The small molecule below binds the protein below.
Small molecule (SMILES): CC(=O)N[C@H]1[C@H](O[C@H]2[C@H](O)[C@@H](NC(C)=O)CO[C@@H]2CO)O[C@H](CO)[C@@H](O[C@@H]2O[C@H](CO)[C@@H](O)[C@H](O)[C@@H]2O)[C@@H]1O

Sequence of chain 1.A:
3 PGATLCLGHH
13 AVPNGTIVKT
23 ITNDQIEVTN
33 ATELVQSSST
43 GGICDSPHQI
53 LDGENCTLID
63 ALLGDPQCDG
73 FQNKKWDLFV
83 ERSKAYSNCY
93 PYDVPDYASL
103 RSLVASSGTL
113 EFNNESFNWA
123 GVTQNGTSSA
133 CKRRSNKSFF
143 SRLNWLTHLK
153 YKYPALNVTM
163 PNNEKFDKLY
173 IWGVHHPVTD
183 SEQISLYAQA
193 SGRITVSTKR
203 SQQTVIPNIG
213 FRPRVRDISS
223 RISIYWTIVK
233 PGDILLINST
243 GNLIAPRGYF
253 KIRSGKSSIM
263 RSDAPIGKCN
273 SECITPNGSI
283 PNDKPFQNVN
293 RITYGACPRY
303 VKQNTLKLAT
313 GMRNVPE

Binding-site contacts:
Ligand atom C6 contacts residue THR161 of chain 2.A at 3.4 Å.
Ligand atom O5 contacts residue ASN159 of chain 2.A at 2.3 Å (h-bond).
Ligand atom O5 contacts residue LEU238 of chain 2.A at 4.3 Å.
Ligand atom C5 contacts residue ASP219 of chain 1.A at 4.3 Å.
Ligand atom C1 contacts residue ASN159 of chain 2.A at 1.4 Å.
Ligand atom C6 contacts residue LEU238 of chain 2.A at 4.0 Å (hydrophobic).
Ligand atom C8 contacts residue NAG2 of chain 2.F at 3.6 Å.
Ligand atom C1 contacts residue ARG216 of chain 1.A at 4.1 Å.
Ligand atom C3 contacts residue ASN159 of chain 2.A at 3.8 Å.
Ligand atom O3 contacts residue ARG216 of chain 1.A at 3.8 Å.
Ligand atom C7 contacts residue ASN159 of chain 2.A at 3.5 Å.
Ligand atom O6 contacts residue ARG216 of chain 1.A at 3.5 Å (salt-bridge).
Ligand atom C2 contacts residue ARG216 of chain 1.A at 4.3 Å.
Ligand atom C5 contacts residue LEU238 of chain 2.A at 4.1 Å (hydrophobic).
Ligand atom C3 contacts residue PHE213 of chain 1.A at 3.9 Å (hydrophobic).
Ligand atom O7 contacts residue ASN159 of chain 2.A at 3.6 Å (h-bond).
Ligand atom C8 contacts residue ARG216 of chain 1.A at 4.4 Å.
Ligand atom O4 contacts residue ASP219 of chain 1.A at 4.4 Å.
Ligand atom C1 contacts residue PHE213 of chain 1.A at 4.0 Å (hydrophobic).
Ligand atom C5 contacts residue ASN159 of chain 2.A at 3.6 Å.
Ligand atom C7 contacts residue NAG1 of chain 2.F at 4.2 Å.
Ligand atom C7 contacts residue PHE213 of chain 1.A at 4.2 Å (hydrophobic).
Ligand atom O7 contacts residue ARG214 of chain 1.A at 4.3 Å.
Ligand atom C8 contacts residue NAG1 of chain 2.F at 3.8 Å.
Ligand atom C2 contacts residue PHE213 of chain 1.A at 4.3 Å (hydrophobic).
Ligand atom O3 contacts residue PHE213 of chain 1.A at 4.3 Å.
Ligand atom C3 contacts residue ARG216 of chain 1.A at 4.4 Å.
Ligand atom O7 contacts residue PRO215 of chain 1.A at 3.5 Å.
Ligand atom C8 contacts residue ILE236 of chain 2.A at 3.8 Å (hydrophobic).
Ligand atom O6 contacts residue THR161 of chain 2.A at 3.3 Å (h-bond).
Ligand atom C7 contacts residue PRO215 of chain 1.A at 4.3 Å (hydrophobic).
Ligand atom C7 contacts residue ARG216 of chain 1.A at 3.9 Å.
Ligand atom C4 contacts residue ARG216 of chain 1.A at 4.2 Å.
Ligand atom C8 contacts residue PRO215 of chain 1.A at 4.2 Å (hydrophobic).
Ligand atom C4 contacts residue ASN159 of chain 2.A at 4.2 Å.
Ligand atom N2 contacts residue PHE213 of chain 1.A at 3.5 Å.
Ligand atom C2 contacts residue ASN159 of chain 2.A at 2.4 Å.
Ligand atom O7 contacts residue ARG216 of chain 1.A at 2.9 Å (salt-bridge).
Ligand atom N2 contacts residue ASN159 of chain 2.A at 2.9 Å (h-bond).
Ligand atom C8 contacts residue PHE213 of chain 1.A at 3.7 Å (hydrophobic).

Sequence of chain 2.A:
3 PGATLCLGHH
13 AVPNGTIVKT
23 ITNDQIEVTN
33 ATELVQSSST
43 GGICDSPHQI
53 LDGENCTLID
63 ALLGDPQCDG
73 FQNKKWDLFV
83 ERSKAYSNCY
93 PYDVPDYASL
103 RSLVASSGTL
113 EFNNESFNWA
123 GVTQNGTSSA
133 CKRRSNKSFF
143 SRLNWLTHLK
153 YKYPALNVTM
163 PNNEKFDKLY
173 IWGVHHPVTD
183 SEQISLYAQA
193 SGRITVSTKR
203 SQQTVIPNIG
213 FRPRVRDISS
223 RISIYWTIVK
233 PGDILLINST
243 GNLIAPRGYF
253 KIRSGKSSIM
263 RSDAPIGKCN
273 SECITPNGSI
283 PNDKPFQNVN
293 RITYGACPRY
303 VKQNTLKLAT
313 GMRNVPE